Binding-site contacts:
Ligand atom OE2 contacts residue GLY229 of chain 1.C at 4.0 Å.
Ligand atom OE1 contacts residue PHE230 of chain 1.C at 3.6 Å (h-bond).
Ligand atom CD contacts residue ASN231 of chain 1.C at 3.4 Å.
Ligand atom OXT contacts residue GLY228 of chain 1.C at 4.2 Å.
Ligand atom O contacts residue GLY229 of chain 1.C at 3.8 Å.
Ligand atom OE2 contacts residue PHE230 of chain 1.C at 4.4 Å.
Ligand atom OE1 contacts residue ASN231 of chain 1.C at 3.1 Å (h-bond).
Ligand atom CB contacts residue ASN231 of chain 1.C at 4.2 Å.
Ligand atom O contacts residue GLY228 of chain 1.C at 4.0 Å.
Ligand atom CG contacts residue ASN231 of chain 1.C at 3.7 Å.
Ligand atom OE2 contacts residue THR232 of chain 1.C at 3.6 Å.
Ligand atom OE1 contacts residue GLY229 of chain 1.C at 4.0 Å.
Ligand atom OXT contacts residue VAL227 of chain 1.C at 4.4 Å.
Ligand atom CD contacts residue GLY229 of chain 1.C at 4.3 Å.
Ligand atom OE2 contacts residue ASN231 of chain 1.C at 3.5 Å.
Ligand atom CD contacts residue PHE230 of chain 1.C at 4.4 Å (hydrophobic).

Sequence of chain 1.C:
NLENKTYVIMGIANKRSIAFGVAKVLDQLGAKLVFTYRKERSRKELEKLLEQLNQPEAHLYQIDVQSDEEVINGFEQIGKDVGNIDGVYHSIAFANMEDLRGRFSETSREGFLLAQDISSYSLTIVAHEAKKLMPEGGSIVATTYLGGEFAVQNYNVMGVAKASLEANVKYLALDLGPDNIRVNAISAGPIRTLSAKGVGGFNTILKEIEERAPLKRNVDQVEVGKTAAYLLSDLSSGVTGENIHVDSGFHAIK

This protein binds this small molecule.
Small molecule (SMILES): N[C@@H](CCC(=O)O)C(=O)O